Binding-site contacts:
Ligand atom C3 contacts residue ASN657 of chain 1.B at 3.8 Å.
Ligand atom N2 contacts residue ASN657 of chain 1.B at 2.9 Å (h-bond).
Ligand atom C4 contacts residue ASN657 of chain 1.B at 4.2 Å.
Ligand atom O7 contacts residue ASN657 of chain 1.B at 3.9 Å.
Ligand atom C2 contacts residue ASN657 of chain 1.B at 2.5 Å.
Ligand atom C1 contacts residue ASN657 of chain 1.B at 1.4 Å.
Ligand atom C5 contacts residue ASN657 of chain 1.B at 3.7 Å.
Ligand atom C7 contacts residue ASN657 of chain 1.B at 3.6 Å.
Ligand atom O5 contacts residue ASN657 of chain 1.B at 2.4 Å (h-bond).

A small-molecule ligand and the protein it binds are described below.
Small molecule (SMILES): CC(=O)N[C@@H]1[C@@H](O)[C@H](O)[C@@H](CO)O[C@H]1O

Sequence of chain 1.B:
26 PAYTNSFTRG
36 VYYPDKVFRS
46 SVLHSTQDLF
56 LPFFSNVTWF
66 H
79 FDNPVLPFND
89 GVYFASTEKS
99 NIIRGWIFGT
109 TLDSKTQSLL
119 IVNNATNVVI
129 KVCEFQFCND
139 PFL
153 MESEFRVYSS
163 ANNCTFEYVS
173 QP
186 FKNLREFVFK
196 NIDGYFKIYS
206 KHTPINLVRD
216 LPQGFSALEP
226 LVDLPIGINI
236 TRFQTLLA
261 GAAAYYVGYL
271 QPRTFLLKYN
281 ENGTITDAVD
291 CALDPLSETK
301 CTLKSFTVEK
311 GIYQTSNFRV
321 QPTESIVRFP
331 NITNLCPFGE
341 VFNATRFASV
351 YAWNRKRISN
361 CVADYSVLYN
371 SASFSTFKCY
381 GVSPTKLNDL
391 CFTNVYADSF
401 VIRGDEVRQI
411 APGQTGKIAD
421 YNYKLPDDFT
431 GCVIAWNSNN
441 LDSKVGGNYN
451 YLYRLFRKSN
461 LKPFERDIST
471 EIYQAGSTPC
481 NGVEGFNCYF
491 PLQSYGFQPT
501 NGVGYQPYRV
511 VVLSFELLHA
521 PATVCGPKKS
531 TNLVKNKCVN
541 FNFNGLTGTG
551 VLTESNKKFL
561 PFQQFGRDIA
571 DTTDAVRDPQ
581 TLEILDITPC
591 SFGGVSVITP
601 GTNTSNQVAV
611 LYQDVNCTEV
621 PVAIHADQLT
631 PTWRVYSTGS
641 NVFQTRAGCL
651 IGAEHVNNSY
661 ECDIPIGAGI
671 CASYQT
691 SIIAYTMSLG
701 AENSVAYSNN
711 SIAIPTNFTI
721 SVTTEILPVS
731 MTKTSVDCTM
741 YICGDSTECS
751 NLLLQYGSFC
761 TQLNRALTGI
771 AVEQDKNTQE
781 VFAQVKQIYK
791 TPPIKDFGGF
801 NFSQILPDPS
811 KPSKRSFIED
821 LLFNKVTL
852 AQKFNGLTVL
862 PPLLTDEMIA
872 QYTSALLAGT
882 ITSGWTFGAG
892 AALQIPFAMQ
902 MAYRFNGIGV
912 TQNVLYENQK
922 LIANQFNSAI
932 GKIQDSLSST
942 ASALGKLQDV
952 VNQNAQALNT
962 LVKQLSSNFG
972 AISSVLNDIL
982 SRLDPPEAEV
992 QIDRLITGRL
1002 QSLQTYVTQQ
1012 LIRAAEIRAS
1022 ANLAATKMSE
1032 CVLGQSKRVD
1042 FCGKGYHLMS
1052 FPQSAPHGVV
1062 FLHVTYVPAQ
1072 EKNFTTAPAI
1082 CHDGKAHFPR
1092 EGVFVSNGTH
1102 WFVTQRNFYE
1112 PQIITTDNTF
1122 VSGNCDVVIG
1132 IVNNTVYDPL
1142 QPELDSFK